Sequence of chain 1.A:
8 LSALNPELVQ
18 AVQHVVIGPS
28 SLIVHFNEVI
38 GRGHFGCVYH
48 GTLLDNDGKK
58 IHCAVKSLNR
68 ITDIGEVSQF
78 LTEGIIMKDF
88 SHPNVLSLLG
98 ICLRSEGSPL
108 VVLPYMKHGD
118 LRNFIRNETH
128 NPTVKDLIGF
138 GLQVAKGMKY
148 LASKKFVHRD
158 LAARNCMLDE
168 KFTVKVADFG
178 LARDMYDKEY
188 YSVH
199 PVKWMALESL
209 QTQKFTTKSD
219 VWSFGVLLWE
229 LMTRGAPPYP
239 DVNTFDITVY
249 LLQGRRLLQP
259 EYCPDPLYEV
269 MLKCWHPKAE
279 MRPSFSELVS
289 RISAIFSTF

Binding-site contacts:
Ligand atom C13 contacts residue MET113 of chain 1.A at 3.6 Å (hydrophobic).
Ligand atom C12 contacts residue PRO111 of chain 1.A at 3.1 Å (hydrophobic).
Ligand atom C11 contacts residue MET164 of chain 1.A at 3.7 Å (hydrophobic).
Ligand atom C2 contacts residue VAL45 of chain 1.A at 3.9 Å (hydrophobic).
Ligand atom C2 contacts residue LEU110 of chain 1.A at 3.8 Å (hydrophobic).
Ligand atom C4 contacts residue ALA179 of chain 1.A at 3.5 Å (hydrophobic).
Ligand atom C contacts residue LEU110 of chain 1.A at 3.7 Å (hydrophobic).
Ligand atom C6 contacts residue MET182 of chain 1.A at 3.8 Å (hydrophobic).
Ligand atom N1 contacts residue ALA61 of chain 1.A at 3.6 Å.
Ligand atom C5 contacts residue LEU178 of chain 1.A at 3.7 Å (hydrophobic).
Ligand atom C13 contacts residue ALA61 of chain 1.A at 3.5 Å (hydrophobic).
Ligand atom C12 contacts residue LEU93 of chain 1.A at 3.8 Å (hydrophobic).
Ligand atom C10 contacts residue MET164 of chain 1.A at 3.7 Å (hydrophobic).
Ligand atom C11 contacts residue LEU93 of chain 1.A at 3.8 Å (hydrophobic).
Ligand atom C12 contacts residue ALA61 of chain 1.A at 4.0 Å (hydrophobic).
Ligand atom N1 contacts residue MET113 of chain 1.A at 3.5 Å.
Ligand atom C1 contacts residue LEU110 of chain 1.A at 3.5 Å (hydrophobic).
Ligand atom N1 contacts residue TYR112 of chain 1.A at 4.0 Å.
Ligand atom C8 contacts residue PHE42 of chain 1.A at 3.7 Å (hydrophobic).
Ligand atom C7 contacts residue VAL45 of chain 1.A at 3.9 Å (hydrophobic).
Ligand atom C8 contacts residue MET164 of chain 1.A at 3.8 Å (hydrophobic).
Ligand atom C13 contacts residue MET164 of chain 1.A at 4.0 Å (hydrophobic).
Ligand atom C13 contacts residue PRO111 of chain 1.A at 3.9 Å (hydrophobic).
Ligand atom O contacts residue ILE37 of chain 1.A at 4.0 Å.
Ligand atom N1 contacts residue PRO111 of chain 1.A at 2.7 Å (h-bond).
Ligand atom C5 contacts residue LYS63 of chain 1.A at 3.9 Å.
Ligand atom C9 contacts residue ALA61 of chain 1.A at 3.8 Å (hydrophobic).
Ligand atom C11 contacts residue LEU110 of chain 1.A at 3.8 Å (hydrophobic).
Ligand atom O contacts residue MET113 of chain 1.A at 2.9 Å (h-bond).
Ligand atom C5 contacts residue ALA179 of chain 1.A at 3.8 Å (hydrophobic).
Ligand atom C7 contacts residue PHE42 of chain 1.A at 3.5 Å (hydrophobic).
Ligand atom O contacts residue TYR112 of chain 1.A at 3.7 Å.
Ligand atom C9 contacts residue MET164 of chain 1.A at 3.6 Å (hydrophobic).
Ligand atom C1 contacts residue LYS63 of chain 1.A at 3.6 Å.
Ligand atom C5 contacts residue LEU110 of chain 1.A at 4.0 Å (hydrophobic).
Ligand atom C8 contacts residue ILE37 of chain 1.A at 4.0 Å (hydrophobic).
Ligand atom C12 contacts residue LEU110 of chain 1.A at 3.8 Å (hydrophobic).
Ligand atom O contacts residue ALA61 of chain 1.A at 3.8 Å.
Ligand atom C8 contacts residue VAL45 of chain 1.A at 4.0 Å (hydrophobic).
Ligand atom C contacts residue LYS63 of chain 1.A at 3.6 Å.

The protein below binds the small molecule below.
Small molecule (SMILES): O=c1[nH]ccc2c1ccn2Cc1ccccc1